Binding-site contacts:
Ligand atom O1A contacts residue THR317 of chain 1.A at 3.2 Å (h-bond).
Ligand atom O1A contacts residue ASP316 of chain 1.A at 3.7 Å.
Ligand atom O10 contacts residue ASN261 of chain 1.A at 4.3 Å.
Ligand atom O4 contacts residue VAL262 of chain 1.A at 4.0 Å.
Ligand atom O4 contacts residue ASP316 of chain 1.A at 4.3 Å.
Ligand atom C2 contacts residue LYS337 of chain 1.A at 3.9 Å.
Ligand atom O10 contacts residue SER260 of chain 1.A at 3.8 Å.
Ligand atom O7 contacts residue LYS337 of chain 1.A at 2.9 Å (salt-bridge).
Ligand atom C4 contacts residue ASP316 of chain 1.A at 4.5 Å.
Ligand atom N5 contacts residue ARG384 of chain 1.A at 4.5 Å.
Ligand atom C9 contacts residue LYS337 of chain 1.A at 4.4 Å.
Ligand atom C1 contacts residue ASP316 of chain 1.A at 3.8 Å.
Ligand atom C1 contacts residue LYS337 of chain 1.A at 3.6 Å.
Ligand atom C7 contacts residue LYS337 of chain 1.A at 3.8 Å.
Ligand atom C1 contacts residue ARG384 of chain 1.A at 3.9 Å.
Ligand atom O1B contacts residue LYS337 of chain 1.A at 2.6 Å (salt-bridge).
Ligand atom C2 contacts residue ASP316 of chain 1.A at 4.2 Å.
Ligand atom C8 contacts residue LYS337 of chain 1.A at 3.8 Å.
Ligand atom C3 contacts residue ASP316 of chain 1.A at 3.3 Å.
Ligand atom O4 contacts residue ARG384 of chain 1.A at 3.6 Å.
Ligand atom O1B contacts residue ASP316 of chain 1.A at 3.5 Å.
Ligand atom C2 contacts residue ARG384 of chain 1.A at 3.9 Å.
Ligand atom O1A contacts residue ASP318 of chain 1.A at 2.7 Å (salt-bridge).
Ligand atom C1 contacts residue THR317 of chain 1.A at 3.4 Å.
Ligand atom O6 contacts residue LYS337 of chain 1.A at 3.0 Å (salt-bridge).
Ligand atom C4 contacts residue ARG384 of chain 1.A at 3.5 Å.
Ligand atom C1 contacts residue ASP318 of chain 1.A at 3.7 Å.
Ligand atom C3 contacts residue ARG384 of chain 1.A at 3.5 Å.
Ligand atom C6 contacts residue LYS337 of chain 1.A at 4.0 Å.
Ligand atom O1B contacts residue ASP318 of chain 1.A at 4.2 Å.
Ligand atom O1A contacts residue ARG384 of chain 1.A at 3.1 Å (salt-bridge).
Ligand atom O2 contacts residue ARG384 of chain 1.A at 2.9 Å (salt-bridge).
Ligand atom O1B contacts residue THR317 of chain 1.A at 2.9 Å (h-bond).

Sequence of chain 1.A:
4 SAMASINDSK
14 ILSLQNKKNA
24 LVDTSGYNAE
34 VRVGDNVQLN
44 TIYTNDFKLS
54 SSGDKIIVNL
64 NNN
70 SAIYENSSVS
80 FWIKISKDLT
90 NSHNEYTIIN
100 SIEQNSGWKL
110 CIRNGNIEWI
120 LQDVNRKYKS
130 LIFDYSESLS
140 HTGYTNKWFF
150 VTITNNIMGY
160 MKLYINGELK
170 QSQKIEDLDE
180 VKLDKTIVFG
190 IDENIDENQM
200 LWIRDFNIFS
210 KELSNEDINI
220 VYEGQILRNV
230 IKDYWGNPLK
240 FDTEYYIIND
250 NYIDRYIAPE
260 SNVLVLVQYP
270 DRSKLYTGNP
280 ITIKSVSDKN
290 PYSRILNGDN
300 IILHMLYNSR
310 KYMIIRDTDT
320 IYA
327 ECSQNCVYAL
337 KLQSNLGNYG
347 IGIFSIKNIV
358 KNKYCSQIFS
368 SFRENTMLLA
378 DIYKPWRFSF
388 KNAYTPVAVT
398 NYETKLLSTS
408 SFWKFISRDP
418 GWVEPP

This small molecule binds to this protein.
Small molecule (SMILES): CC(=O)N[C@H]1[C@H]([C@H](O)[C@H](O)CO)O[C@](O)(C(=O)O)C[C@@H]1O